Sequence of chain 1.A:
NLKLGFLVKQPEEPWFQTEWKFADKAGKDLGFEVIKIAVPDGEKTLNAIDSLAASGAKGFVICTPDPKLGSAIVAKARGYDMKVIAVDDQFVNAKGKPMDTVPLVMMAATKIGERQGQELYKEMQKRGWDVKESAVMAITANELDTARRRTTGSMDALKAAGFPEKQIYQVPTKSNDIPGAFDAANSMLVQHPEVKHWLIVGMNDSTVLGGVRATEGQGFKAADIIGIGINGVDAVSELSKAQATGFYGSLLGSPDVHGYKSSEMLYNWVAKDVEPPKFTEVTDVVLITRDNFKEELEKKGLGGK

This protein binds this small molecule.
Small molecule (SMILES): OC[C@H]1O[C@H](O)[C@H](O)[C@@H](O)[C@H]1O

Binding-site contacts:
Ligand atom C2 contacts residue GAL1 of chain 1.C at 0.4 Å.
Ligand atom O1 contacts residue LYS10 of chain 1.A at 3.2 Å (salt-bridge).
Ligand atom C1 contacts residue GAL1 of chain 1.C at 0.4 Å.
Ligand atom C6 contacts residue GAL1 of chain 1.C at 0.2 Å.
Ligand atom O3 contacts residue GAL1 of chain 1.C at 0.2 Å (h-bond).
Ligand atom O6 contacts residue MET108 of chain 1.A at 3.8 Å.
Ligand atom O6 contacts residue HIS259 of chain 1.A at 3.8 Å.
Ligand atom C6 contacts residue MET108 of chain 1.A at 3.9 Å (hydrophobic).
Ligand atom C3 contacts residue GLU14 of chain 1.A at 3.6 Å.
Ligand atom O3 contacts residue ASN205 of chain 1.A at 3.0 Å (h-bond).
Ligand atom O5 contacts residue ARG151 of chain 1.A at 2.8 Å (salt-bridge).
Ligand atom C4 contacts residue ASN232 of chain 1.A at 3.4 Å.
Ligand atom O2 contacts residue LYS10 of chain 1.A at 3.1 Å (salt-bridge).
Ligand atom C1 contacts residue ARG151 of chain 1.A at 3.6 Å.
Ligand atom O3 contacts residue GLU14 of chain 1.A at 2.6 Å (salt-bridge).
Ligand atom O1 contacts residue GAL1 of chain 1.C at 1.1 Å.
Ligand atom O1 contacts residue PHE17 of chain 1.A at 3.7 Å.
Ligand atom O4 contacts residue GAL1 of chain 1.C at 0.2 Å (h-bond).
Ligand atom C1 contacts residue ASP90 of chain 1.A at 3.4 Å.
Ligand atom O5 contacts residue GAL1 of chain 1.C at 0.2 Å (h-bond).
Ligand atom C5 contacts residue ARG151 of chain 1.A at 3.8 Å.
Ligand atom C5 contacts residue GAL1 of chain 1.C at 0.1 Å.
Ligand atom C3 contacts residue GAL1 of chain 1.C at 0.2 Å.
Ligand atom C5 contacts residue ASP89 of chain 1.A at 3.9 Å.
Ligand atom O6 contacts residue GAL1 of chain 1.C at 0.2 Å (h-bond).
Ligand atom O1 contacts residue ASP90 of chain 1.A at 2.8 Å (salt-bridge).
Ligand atom C6 contacts residue ASP89 of chain 1.A at 3.5 Å.
Ligand atom O4 contacts residue ASN232 of chain 1.A at 2.5 Å (h-bond).
Ligand atom O5 contacts residue ASP90 of chain 1.A at 3.8 Å.
Ligand atom C1 contacts residue LYS10 of chain 1.A at 3.8 Å.
Ligand atom O1 contacts residue ASP89 of chain 1.A at 3.8 Å.
Ligand atom O6 contacts residue ASP89 of chain 1.A at 2.6 Å (salt-bridge).
Ligand atom O2 contacts residue ASN205 of chain 1.A at 3.5 Å (h-bond).
Ligand atom C4 contacts residue GAL1 of chain 1.C at 0.1 Å.
Ligand atom O2 contacts residue MET204 of chain 1.A at 3.4 Å.
Ligand atom C2 contacts residue MET204 of chain 1.A at 3.8 Å (hydrophobic).
Ligand atom O2 contacts residue GAL1 of chain 1.C at 0.6 Å (h-bond).
Ligand atom O3 contacts residue ASN232 of chain 1.A at 3.0 Å (h-bond).
Ligand atom C6 contacts residue TRP16 of chain 1.A at 3.6 Å (hydrophobic).
Ligand atom O4 contacts residue ARG151 of chain 1.A at 2.9 Å (salt-bridge).